Sequence of chain 1.C:
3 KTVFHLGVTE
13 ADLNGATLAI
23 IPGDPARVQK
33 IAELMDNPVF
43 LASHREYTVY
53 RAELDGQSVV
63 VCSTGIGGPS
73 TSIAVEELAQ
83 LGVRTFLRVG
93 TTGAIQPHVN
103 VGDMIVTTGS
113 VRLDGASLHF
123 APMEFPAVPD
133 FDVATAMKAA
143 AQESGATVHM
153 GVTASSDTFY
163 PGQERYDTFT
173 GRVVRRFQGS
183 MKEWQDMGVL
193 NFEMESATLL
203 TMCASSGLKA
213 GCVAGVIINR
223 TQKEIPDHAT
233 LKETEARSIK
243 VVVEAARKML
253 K

The protein below binds the small molecule below.
Small molecule (SMILES): O=c1ccn([C@@H]2O[C@H](CO)[C@@H](O)[C@H]2O)c(=O)[nH]1

Binding-site contacts:
Ligand atom C2' contacts residue GLU197 of chain 1.D at 3.7 Å.
Ligand atom O2' contacts residue MET196 of chain 1.D at 3.3 Å (h-bond).
Ligand atom C6 contacts residue THR94 of chain 1.D at 3.9 Å.
Ligand atom O4 contacts residue GLY95 of chain 1.D at 3.2 Å.
Ligand atom O4 contacts residue ILE220 of chain 1.D at 3.2 Å.
Ligand atom N3 contacts residue PHE161 of chain 1.D at 3.8 Å.
Ligand atom O4 contacts residue ARG167 of chain 1.D at 3.6 Å (salt-bridge).
Ligand atom C3' contacts residue GLU197 of chain 1.D at 3.4 Å.
Ligand atom O2 contacts residue GLN165 of chain 1.D at 2.8 Å (h-bond).
Ligand atom O3' contacts residue ILE68 of chain 1.D at 4.0 Å.
Ligand atom O2' contacts residue GLU195 of chain 1.D at 3.5 Å.
Ligand atom N3 contacts residue PHE194 of chain 1.D at 3.8 Å.
Ligand atom C5' contacts residue ILE68 of chain 1.D at 3.5 Å (hydrophobic).
Ligand atom C5 contacts residue GLY95 of chain 1.D at 3.3 Å.
Ligand atom C3' contacts residue MET196 of chain 1.D at 3.8 Å (hydrophobic).
Ligand atom C2' contacts residue MET196 of chain 1.D at 3.7 Å (hydrophobic).
Ligand atom C4 contacts residue GLN165 of chain 1.D at 3.8 Å.
Ligand atom C2 contacts residue GLN165 of chain 1.D at 3.6 Å.
Ligand atom C6 contacts residue THR93 of chain 1.D at 3.4 Å.
Ligand atom N1 contacts residue THR93 of chain 1.D at 3.7 Å.
Ligand atom N1 contacts residue PHE161 of chain 1.D at 3.9 Å.
Ligand atom O4' contacts residue THR93 of chain 1.D at 3.8 Å.
Ligand atom C4 contacts residue PHE194 of chain 1.D at 4.0 Å (hydrophobic).
Ligand atom C5' contacts residue HIS7 of chain 1.C at 3.5 Å.
Ligand atom O2 contacts residue PHE161 of chain 1.D at 3.6 Å.
Ligand atom C5 contacts residue THR94 of chain 1.D at 3.5 Å.
Ligand atom C4 contacts residue GLY95 of chain 1.D at 3.4 Å.
Ligand atom O4' contacts residue PHE161 of chain 1.D at 3.7 Å.
Ligand atom N3 contacts residue GLN165 of chain 1.D at 2.9 Å (h-bond).
Ligand atom O3' contacts residue GLU197 of chain 1.D at 2.5 Å (salt-bridge).
Ligand atom O4 contacts residue GLN165 of chain 1.D at 3.7 Å.
Ligand atom O5' contacts residue PHE161 of chain 1.D at 3.8 Å.
Ligand atom O2 contacts residue GLU195 of chain 1.D at 3.7 Å.
Ligand atom C2 contacts residue PHE161 of chain 1.D at 3.6 Å (hydrophobic).
Ligand atom O2' contacts residue GLU197 of chain 1.D at 2.6 Å (salt-bridge).
Ligand atom C4 contacts residue THR94 of chain 1.D at 4.0 Å.
Ligand atom O2 contacts residue MET196 of chain 1.D at 3.2 Å.
Ligand atom O5' contacts residue HIS7 of chain 1.C at 2.6 Å (h-bond).
Ligand atom O2' contacts residue THR93 of chain 1.D at 3.9 Å.
Ligand atom C1' contacts residue THR93 of chain 1.D at 3.6 Å.

Sequence of chain 1.D:
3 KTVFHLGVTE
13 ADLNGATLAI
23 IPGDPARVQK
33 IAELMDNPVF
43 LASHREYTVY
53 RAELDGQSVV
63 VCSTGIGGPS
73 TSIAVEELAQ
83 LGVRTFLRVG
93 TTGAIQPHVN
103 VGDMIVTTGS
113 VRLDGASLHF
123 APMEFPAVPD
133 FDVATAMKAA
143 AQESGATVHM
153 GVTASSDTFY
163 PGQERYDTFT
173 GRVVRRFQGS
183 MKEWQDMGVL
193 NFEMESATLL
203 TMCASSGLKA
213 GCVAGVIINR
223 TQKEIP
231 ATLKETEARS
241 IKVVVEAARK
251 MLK